Sequence of chain 1.A:
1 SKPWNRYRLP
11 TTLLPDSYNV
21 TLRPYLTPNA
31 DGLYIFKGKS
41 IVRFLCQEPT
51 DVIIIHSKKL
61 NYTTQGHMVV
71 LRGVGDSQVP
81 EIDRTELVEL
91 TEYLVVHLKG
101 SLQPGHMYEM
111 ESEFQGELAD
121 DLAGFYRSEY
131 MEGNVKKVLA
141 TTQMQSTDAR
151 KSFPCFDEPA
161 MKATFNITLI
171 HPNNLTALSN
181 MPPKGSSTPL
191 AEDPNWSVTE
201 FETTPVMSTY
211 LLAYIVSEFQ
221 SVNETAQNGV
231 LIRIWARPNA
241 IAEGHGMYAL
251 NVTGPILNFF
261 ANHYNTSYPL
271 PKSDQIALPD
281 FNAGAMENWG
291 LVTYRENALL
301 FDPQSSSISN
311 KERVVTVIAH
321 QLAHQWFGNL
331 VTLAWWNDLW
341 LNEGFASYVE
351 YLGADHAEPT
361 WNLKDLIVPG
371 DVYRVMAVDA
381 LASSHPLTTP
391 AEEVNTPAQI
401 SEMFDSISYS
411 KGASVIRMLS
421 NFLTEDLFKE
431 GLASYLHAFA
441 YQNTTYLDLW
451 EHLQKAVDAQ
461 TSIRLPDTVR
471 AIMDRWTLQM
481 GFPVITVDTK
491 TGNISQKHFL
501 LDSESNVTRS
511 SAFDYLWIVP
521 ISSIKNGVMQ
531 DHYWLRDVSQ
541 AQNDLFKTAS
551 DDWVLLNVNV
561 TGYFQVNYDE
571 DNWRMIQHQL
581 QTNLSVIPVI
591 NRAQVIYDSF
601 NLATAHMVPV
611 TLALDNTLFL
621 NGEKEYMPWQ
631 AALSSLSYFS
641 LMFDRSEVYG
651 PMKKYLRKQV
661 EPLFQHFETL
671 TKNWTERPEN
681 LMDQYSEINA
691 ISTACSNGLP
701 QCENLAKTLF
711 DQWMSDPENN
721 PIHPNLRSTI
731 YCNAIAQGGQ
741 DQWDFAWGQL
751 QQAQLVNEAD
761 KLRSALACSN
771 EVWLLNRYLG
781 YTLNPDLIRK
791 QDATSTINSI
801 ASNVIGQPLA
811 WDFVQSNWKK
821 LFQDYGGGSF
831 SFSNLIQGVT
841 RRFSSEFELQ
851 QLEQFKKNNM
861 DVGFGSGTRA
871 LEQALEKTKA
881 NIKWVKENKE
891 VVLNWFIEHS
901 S

Binding-site contacts:
Ligand atom N contacts residue GLN321 of chain 1.A at 3.7 Å.
Ligand atom CA contacts residue GLU287 of chain 1.A at 3.3 Å.
Ligand atom C contacts residue TYR409 of chain 1.A at 3.5 Å (hydrophobic).
Ligand atom O contacts residue GLN321 of chain 1.A at 2.6 Å (h-bond).
Ligand atom O contacts residue ARG374 of chain 1.A at 3.4 Å (salt-bridge).
Ligand atom N contacts residue MET286 of chain 1.A at 3.4 Å (h-bond).
Ligand atom C contacts residue GLU350 of chain 1.A at 3.1 Å.
Ligand atom CA contacts residue GLY370 of chain 1.A at 3.5 Å.
Ligand atom C contacts residue GLY370 of chain 1.A at 3.5 Å.
Ligand atom CB contacts residue PRO369 of chain 1.A at 3.7 Å (hydrophobic).
Ligand atom N contacts residue GLU343 of chain 1.A at 3.0 Å (salt-bridge).
Ligand atom CB contacts residue MET286 of chain 1.A at 3.7 Å (hydrophobic).
Ligand atom O contacts residue HIS320 of chain 1.A at 2.6 Å.
Ligand atom N contacts residue GLU350 of chain 1.A at 2.9 Å (salt-bridge).
Ligand atom O contacts residue GLU350 of chain 1.A at 3.0 Å (salt-bridge).
Ligand atom CB contacts residue HIS320 of chain 1.A at 2.7 Å.
Ligand atom O contacts residue TYR351 of chain 1.A at 3.6 Å (h-bond).
Ligand atom N contacts residue GLU287 of chain 1.A at 2.9 Å (salt-bridge).
Ligand atom CB contacts residue SER347 of chain 1.A at 3.5 Å.
Ligand atom CA contacts residue MET286 of chain 1.A at 3.7 Å (hydrophobic).
Ligand atom O contacts residue GLU343 of chain 1.A at 3.5 Å (salt-bridge).
Ligand atom O contacts residue VAL317 of chain 1.A at 3.2 Å.
Ligand atom CA contacts residue HIS320 of chain 1.A at 3.7 Å.
Ligand atom C contacts residue ALA285 of chain 1.A at 3.4 Å (hydrophobic).
Ligand atom CB contacts residue GLY370 of chain 1.A at 3.7 Å.
Ligand atom CA contacts residue GLU350 of chain 1.A at 2.4 Å.
Ligand atom CB contacts residue ASP371 of chain 1.A at 2.8 Å.
Ligand atom C contacts residue GLN321 of chain 1.A at 3.5 Å.
Ligand atom CB contacts residue GLU350 of chain 1.A at 3.2 Å.
Ligand atom N contacts residue GLN145 of chain 1.A at 3.2 Å (h-bond).
Ligand atom N contacts residue HIS320 of chain 1.A at 3.5 Å (h-bond).
Ligand atom N contacts residue ZN1 of chain 1.X at 3.7 Å.
Ligand atom C contacts residue HIS320 of chain 1.A at 3.4 Å.
Ligand atom N contacts residue ALA285 of chain 1.A at 2.8 Å (h-bond).
Ligand atom CA contacts residue ALA285 of chain 1.A at 3.1 Å (hydrophobic).
Ligand atom CB contacts residue ALA285 of chain 1.A at 2.9 Å (hydrophobic).
Ligand atom O contacts residue GLY370 of chain 1.A at 2.6 Å (h-bond).
Ligand atom O contacts residue TYR409 of chain 1.A at 2.4 Å (h-bond).
Ligand atom O contacts residue ZN1 of chain 1.X at 3.2 Å.
Ligand atom C contacts residue ZN1 of chain 1.X at 3.4 Å.

This protein binds this small molecule.
Small molecule (SMILES): C[C@H](N)C(=O)N[C@@H](C)C(=O)N[C@@H](C)C(=O)N[C@@H](C)C(=O)N[C@@H](C)C(=O)N[C@@H](C)C(=O)N[C@@H](C)C(=O)O